Sequence of chain 3.D:
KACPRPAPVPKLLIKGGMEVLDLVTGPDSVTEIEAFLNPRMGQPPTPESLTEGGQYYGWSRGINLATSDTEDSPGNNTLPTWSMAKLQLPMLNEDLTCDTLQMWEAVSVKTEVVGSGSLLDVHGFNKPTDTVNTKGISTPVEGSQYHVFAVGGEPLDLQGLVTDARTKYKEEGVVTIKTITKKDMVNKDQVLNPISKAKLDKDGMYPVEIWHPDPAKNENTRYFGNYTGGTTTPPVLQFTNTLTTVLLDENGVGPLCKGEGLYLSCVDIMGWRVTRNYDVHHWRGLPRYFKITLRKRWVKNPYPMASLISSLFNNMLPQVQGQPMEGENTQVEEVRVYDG

Sequence of chain 3.E:
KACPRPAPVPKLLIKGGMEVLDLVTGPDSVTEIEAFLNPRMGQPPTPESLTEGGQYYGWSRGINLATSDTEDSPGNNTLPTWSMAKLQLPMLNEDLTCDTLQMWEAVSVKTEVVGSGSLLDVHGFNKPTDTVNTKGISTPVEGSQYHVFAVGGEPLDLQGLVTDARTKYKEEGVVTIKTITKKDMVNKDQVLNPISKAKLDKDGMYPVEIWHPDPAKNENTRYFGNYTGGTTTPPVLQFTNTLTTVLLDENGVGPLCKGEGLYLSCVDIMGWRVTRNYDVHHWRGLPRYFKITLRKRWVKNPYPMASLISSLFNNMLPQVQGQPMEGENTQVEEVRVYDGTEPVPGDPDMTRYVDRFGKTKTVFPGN

This protein binds this small molecule.
Small molecule (SMILES): CC(=O)N[C@@H]1[C@@H](O[C@@H]2O[C@H](CO)[C@H](O)[C@H](O[C@]3(C(=O)O)C[C@H](O)[C@@H](NC(C)=O)[C@H]([C@H](O)[C@H](O)CO)O3)[C@H]2O)[C@H](O)[C@@H](CO[C@]2(C(=O)O)C[C@H](O)[C@@H](NC(C)=O)[C@H]([C@H](O)[C@H](O)CO)O2)O[C@H]1O

Binding-site contacts:
Ligand atom C4 contacts residue VAL296 of chain 3.D at 4.2 Å (hydrophobic).
Ligand atom C4 contacts residue TYR72 of chain 3.D at 3.4 Å (hydrophobic).
Ligand atom C3 contacts residue GLY78 of chain 3.D at 3.8 Å.
Ligand atom O8 contacts residue TYR72 of chain 3.D at 3.4 Å (h-bond).
Ligand atom C5 contacts residue TYR72 of chain 3.D at 3.5 Å (hydrophobic).
Ligand atom C2 contacts residue GLY78 of chain 3.D at 4.2 Å.
Ligand atom O4 contacts residue ARG77 of chain 3.D at 4.2 Å.
Ligand atom C6 contacts residue TYR72 of chain 3.D at 3.7 Å (hydrophobic).
Ligand atom O4 contacts residue VAL296 of chain 3.D at 3.9 Å.
Ligand atom C6 contacts residue THR94 of chain 3.D at 4.3 Å.
Ligand atom C3 contacts residue VAL296 of chain 3.D at 3.6 Å (hydrophobic).
Ligand atom C10 contacts residue TYR72 of chain 3.D at 4.0 Å (hydrophobic).
Ligand atom C4 contacts residue HIS298 of chain 3.D at 3.7 Å.
Ligand atom O1A contacts residue GLY78 of chain 3.D at 3.8 Å.
Ligand atom C6 contacts residue ASN80 of chain 3.D at 4.3 Å.
Ligand atom O1B contacts residue ARG77 of chain 3.D at 2.4 Å (salt-bridge).
Ligand atom N5 contacts residue TYR72 of chain 3.D at 2.9 Å (h-bond).
Ligand atom C4 contacts residue ARG77 of chain 3.D at 4.0 Å.
Ligand atom C1 contacts residue ARG77 of chain 3.D at 3.1 Å.
Ligand atom C3 contacts residue HIS298 of chain 3.D at 3.8 Å.
Ligand atom C4 contacts residue GLY78 of chain 3.D at 3.9 Å.
Ligand atom O4 contacts residue GLY78 of chain 3.D at 3.4 Å (h-bond).
Ligand atom O4 contacts residue HIS298 of chain 3.D at 2.7 Å (h-bond).
Ligand atom O4 contacts residue ASN80 of chain 3.D at 4.1 Å.
Ligand atom O8 contacts residue ARG77 of chain 3.D at 3.5 Å (salt-bridge).
Ligand atom C5 contacts residue ASN93 of chain 3.D at 4.1 Å.
Ligand atom C2 contacts residue ARG77 of chain 3.D at 4.0 Å.
Ligand atom O6 contacts residue ASN93 of chain 3.D at 3.6 Å (h-bond).
Ligand atom O1A contacts residue TYR72 of chain 3.D at 3.4 Å.
Ligand atom C11 contacts residue TYR72 of chain 3.D at 4.2 Å (hydrophobic).
Ligand atom C3 contacts residue ARG77 of chain 3.D at 3.3 Å.
Ligand atom C6 contacts residue ASN93 of chain 3.D at 3.4 Å.
Ligand atom O1A contacts residue ARG77 of chain 3.D at 2.7 Å (salt-bridge).
Ligand atom O4 contacts residue THR291 of chain 3.D at 3.9 Å.
Ligand atom C1 contacts residue TYR72 of chain 3.D at 3.8 Å (hydrophobic).
Ligand atom C8 contacts residue ARG77 of chain 3.D at 4.2 Å.
Ligand atom O4 contacts residue TYR72 of chain 3.D at 3.7 Å.
Ligand atom O1B contacts residue TYR72 of chain 3.D at 4.0 Å.
Ligand atom O1A contacts residue LYS186 of chain 3.D at 4.3 Å.
Ligand atom O3 contacts residue GLY78 of chain 3.D at 3.7 Å.